Sequence of chain 1.C:
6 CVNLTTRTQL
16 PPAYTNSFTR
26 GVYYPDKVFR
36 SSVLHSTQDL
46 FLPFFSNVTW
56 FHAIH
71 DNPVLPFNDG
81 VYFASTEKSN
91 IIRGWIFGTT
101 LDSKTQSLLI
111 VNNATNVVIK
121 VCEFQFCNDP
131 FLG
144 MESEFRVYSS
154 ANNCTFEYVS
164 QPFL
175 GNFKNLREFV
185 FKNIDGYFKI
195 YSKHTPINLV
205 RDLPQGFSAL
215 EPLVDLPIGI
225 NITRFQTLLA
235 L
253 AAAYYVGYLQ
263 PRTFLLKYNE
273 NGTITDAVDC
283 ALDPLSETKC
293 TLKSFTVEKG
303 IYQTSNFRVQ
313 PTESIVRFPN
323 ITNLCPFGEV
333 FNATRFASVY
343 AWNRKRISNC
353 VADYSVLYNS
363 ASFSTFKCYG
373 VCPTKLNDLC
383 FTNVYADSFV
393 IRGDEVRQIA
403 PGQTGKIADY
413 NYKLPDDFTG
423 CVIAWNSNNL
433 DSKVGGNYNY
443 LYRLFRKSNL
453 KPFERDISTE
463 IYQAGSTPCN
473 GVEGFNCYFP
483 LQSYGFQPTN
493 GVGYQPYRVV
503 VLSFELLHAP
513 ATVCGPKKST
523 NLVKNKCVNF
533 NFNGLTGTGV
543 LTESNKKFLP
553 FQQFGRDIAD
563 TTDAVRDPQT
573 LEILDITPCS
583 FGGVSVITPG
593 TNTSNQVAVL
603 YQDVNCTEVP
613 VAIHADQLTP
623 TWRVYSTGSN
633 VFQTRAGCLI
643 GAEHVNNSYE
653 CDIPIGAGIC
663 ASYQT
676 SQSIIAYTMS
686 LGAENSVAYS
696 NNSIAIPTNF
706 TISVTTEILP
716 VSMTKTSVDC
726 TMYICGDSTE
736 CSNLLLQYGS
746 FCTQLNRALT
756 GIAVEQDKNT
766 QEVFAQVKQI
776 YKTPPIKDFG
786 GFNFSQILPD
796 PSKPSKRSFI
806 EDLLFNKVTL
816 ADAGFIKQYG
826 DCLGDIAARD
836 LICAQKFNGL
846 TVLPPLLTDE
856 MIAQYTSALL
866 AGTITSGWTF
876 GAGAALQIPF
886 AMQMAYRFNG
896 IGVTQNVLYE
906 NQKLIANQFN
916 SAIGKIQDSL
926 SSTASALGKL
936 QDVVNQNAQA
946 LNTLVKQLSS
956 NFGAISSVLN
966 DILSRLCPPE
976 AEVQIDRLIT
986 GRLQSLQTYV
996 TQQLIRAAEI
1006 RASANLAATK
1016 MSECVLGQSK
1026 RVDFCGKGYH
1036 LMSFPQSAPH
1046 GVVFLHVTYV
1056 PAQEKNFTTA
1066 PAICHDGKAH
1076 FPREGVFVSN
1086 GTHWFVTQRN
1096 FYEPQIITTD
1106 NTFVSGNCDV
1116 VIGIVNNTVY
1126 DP

Binding-site contacts:
Ligand atom C8 contacts residue ASN648 of chain 1.C at 4.5 Å.
Ligand atom C5 contacts residue ASN648 of chain 1.C at 4.1 Å.
Ligand atom C3 contacts residue ASN648 of chain 1.C at 4.3 Å.
Ligand atom C2 contacts residue ASN648 of chain 1.C at 3.0 Å.
Ligand atom C1 contacts residue ASN648 of chain 1.C at 2.0 Å.
Ligand atom O5 contacts residue ASN648 of chain 1.C at 2.8 Å (h-bond).
Ligand atom C7 contacts residue ASN648 of chain 1.C at 3.4 Å.
Ligand atom N2 contacts residue ASN648 of chain 1.C at 3.2 Å (h-bond).
Ligand atom O7 contacts residue ASN648 of chain 1.C at 3.3 Å (h-bond).

The small molecule below binds the protein below.
Small molecule (SMILES): CC(=O)N[C@@H]1[C@@H](O)[C@H](O)[C@@H](CO)O[C@H]1O